Sequence of chain 33.E:
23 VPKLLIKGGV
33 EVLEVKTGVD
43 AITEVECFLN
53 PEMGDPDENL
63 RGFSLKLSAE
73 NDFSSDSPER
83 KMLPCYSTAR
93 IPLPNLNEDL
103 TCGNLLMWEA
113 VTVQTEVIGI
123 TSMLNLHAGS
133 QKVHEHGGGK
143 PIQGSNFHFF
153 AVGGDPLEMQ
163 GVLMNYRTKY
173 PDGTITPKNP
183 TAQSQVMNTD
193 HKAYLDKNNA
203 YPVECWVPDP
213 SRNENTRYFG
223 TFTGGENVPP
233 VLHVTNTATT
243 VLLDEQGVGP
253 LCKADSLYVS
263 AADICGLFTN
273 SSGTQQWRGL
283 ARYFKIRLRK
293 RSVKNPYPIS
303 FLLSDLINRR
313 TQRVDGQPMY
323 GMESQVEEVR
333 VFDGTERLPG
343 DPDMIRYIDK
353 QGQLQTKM

Binding-site contacts:
Ligand atom C10 contacts residue GLN278 of chain 33.A at 4.0 Å.
Ligand atom N5 contacts residue ASN272 of chain 33.A at 3.1 Å (h-bond).
Ligand atom O1B contacts residue LYS68 of chain 33.A at 3.7 Å.
Ligand atom C6 contacts residue ASN272 of chain 33.A at 3.5 Å.
Ligand atom O1A contacts residue SER274 of chain 33.A at 2.3 Å (h-bond).
Ligand atom C11 contacts residue ASN272 of chain 33.A at 3.4 Å.
Ligand atom O8 contacts residue THR276 of chain 33.A at 3.2 Å.
Ligand atom C11 contacts residue PHE270 of chain 33.A at 3.8 Å (hydrophobic).
Ligand atom N5 contacts residue GLN278 of chain 33.A at 3.7 Å.
Ligand atom O8 contacts residue ASN272 of chain 33.A at 3.5 Å (h-bond).
Ligand atom C11 contacts residue GLN278 of chain 33.A at 3.4 Å.
Ligand atom C7 contacts residue GLN278 of chain 33.A at 3.8 Å.
Ligand atom C8 contacts residue GLN278 of chain 33.A at 3.7 Å.
Ligand atom O1B contacts residue THR276 of chain 33.A at 2.8 Å (h-bond).
Ligand atom C9 contacts residue LEU67 of chain 33.A at 3.9 Å (hydrophobic).
Ligand atom O9 contacts residue LYS68 of chain 33.A at 2.8 Å (salt-bridge).
Ligand atom C11 contacts residue LEU62 of chain 33.A at 4.0 Å (hydrophobic).
Ligand atom C1 contacts residue LYS68 of chain 33.A at 3.8 Å.
Ligand atom O1A contacts residue THR276 of chain 33.A at 3.4 Å (h-bond).
Ligand atom O8 contacts residue LYS68 of chain 33.A at 3.9 Å.
Ligand atom C9 contacts residue LYS68 of chain 33.A at 3.8 Å.
Ligand atom O9 contacts residue LEU67 of chain 33.A at 3.2 Å.
Ligand atom C11 contacts residue THR276 of chain 33.A at 3.7 Å.
Ligand atom O10 contacts residue LEU62 of chain 33.A at 3.6 Å.
Ligand atom O8 contacts residue GLN278 of chain 33.A at 3.5 Å (h-bond).
Ligand atom C4 contacts residue ASN272 of chain 33.A at 4.0 Å.
Ligand atom C11 contacts residue HIS138 of chain 33.E at 3.4 Å.
Ligand atom C10 contacts residue ASN272 of chain 33.A at 3.7 Å.
Ligand atom C1 contacts residue THR276 of chain 33.A at 3.5 Å.
Ligand atom O1B contacts residue ASN272 of chain 33.A at 3.7 Å.
Ligand atom C1 contacts residue SER274 of chain 33.A at 3.4 Å.
Ligand atom C11 contacts residue PHE75 of chain 33.B at 3.5 Å (hydrophobic).
Ligand atom C11 contacts residue PHE65 of chain 33.A at 3.7 Å (hydrophobic).
Ligand atom C9 contacts residue GLN278 of chain 33.A at 3.2 Å.
Ligand atom O1B contacts residue SER274 of chain 33.A at 3.9 Å.
Ligand atom C10 contacts residue PHE75 of chain 33.B at 3.9 Å (hydrophobic).
Ligand atom O1A contacts residue LYS68 of chain 33.A at 3.2 Å (salt-bridge).
Ligand atom C5 contacts residue ASN272 of chain 33.A at 3.9 Å.
Ligand atom C10 contacts residue LEU62 of chain 33.A at 3.9 Å (hydrophobic).
Ligand atom O10 contacts residue PHE75 of chain 33.B at 3.5 Å.

A protein and the small-molecule ligand that binds it are described below.
Small molecule (SMILES): CC(=O)N[C@H]1[C@H]([C@H](O)[C@H](O)CO)O[C@@](O[C@H](CO)[C@@H](O)[C@@H]2O[C@@H](C(=O)O)C[C@H](O)[C@H]2NC(C)=O)(C(=O)O)C[C@@H]1O

Sequence of chain 33.B:
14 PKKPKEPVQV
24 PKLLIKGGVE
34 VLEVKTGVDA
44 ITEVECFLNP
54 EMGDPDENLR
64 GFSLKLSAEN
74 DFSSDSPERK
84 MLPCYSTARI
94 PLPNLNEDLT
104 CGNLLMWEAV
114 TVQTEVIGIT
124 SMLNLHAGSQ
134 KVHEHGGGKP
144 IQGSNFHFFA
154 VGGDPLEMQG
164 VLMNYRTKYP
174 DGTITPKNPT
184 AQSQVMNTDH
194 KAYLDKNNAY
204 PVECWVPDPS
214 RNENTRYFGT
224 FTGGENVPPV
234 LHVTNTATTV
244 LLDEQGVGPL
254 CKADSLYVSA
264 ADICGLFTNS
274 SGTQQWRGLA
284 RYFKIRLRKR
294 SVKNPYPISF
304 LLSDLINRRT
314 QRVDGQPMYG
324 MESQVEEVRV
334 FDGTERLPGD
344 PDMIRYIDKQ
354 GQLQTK

Sequence of chain 33.A:
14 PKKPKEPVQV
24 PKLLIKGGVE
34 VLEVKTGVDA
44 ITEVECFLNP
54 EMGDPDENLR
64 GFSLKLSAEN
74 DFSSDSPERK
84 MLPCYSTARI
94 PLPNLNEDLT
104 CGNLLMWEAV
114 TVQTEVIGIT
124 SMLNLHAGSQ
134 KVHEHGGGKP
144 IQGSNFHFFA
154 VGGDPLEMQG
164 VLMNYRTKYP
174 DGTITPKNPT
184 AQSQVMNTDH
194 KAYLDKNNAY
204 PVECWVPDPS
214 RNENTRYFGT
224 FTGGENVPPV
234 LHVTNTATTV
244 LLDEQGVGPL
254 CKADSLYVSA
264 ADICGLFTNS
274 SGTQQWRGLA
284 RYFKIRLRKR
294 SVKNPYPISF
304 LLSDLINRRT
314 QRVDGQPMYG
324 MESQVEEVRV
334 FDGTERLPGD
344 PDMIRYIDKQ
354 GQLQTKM